Binding-site contacts:
Ligand atom O34 contacts residue NAP1 of chain 1.B at 3.1 Å.
Ligand atom BR8 contacts residue PHE116 of chain 1.A at 4.0 Å.
Ligand atom C27 contacts residue LEU301 of chain 1.A at 3.6 Å (hydrophobic).
Ligand atom C28 contacts residue TRP112 of chain 1.A at 3.4 Å (hydrophobic).
Ligand atom C28 contacts residue TYR310 of chain 1.A at 3.9 Å (hydrophobic).
Ligand atom O34 contacts residue TYR49 of chain 1.A at 2.8 Å (h-bond).
Ligand atom C26 contacts residue PHE123 of chain 1.A at 3.9 Å (hydrophobic).
Ligand atom F14 contacts residue LEU301 of chain 1.A at 3.3 Å.
Ligand atom BR8 contacts residue CYS304 of chain 1.A at 3.9 Å.
Ligand atom C25 contacts residue TRP112 of chain 1.A at 3.5 Å (hydrophobic).
Ligand atom F14 contacts residue ALA300 of chain 1.A at 3.1 Å.
Ligand atom C2 contacts residue TRP21 of chain 1.A at 3.1 Å (hydrophobic).
Ligand atom C32 contacts residue HIS111 of chain 1.A at 3.4 Å.
Ligand atom C13 contacts residue TRP112 of chain 1.A at 3.6 Å (hydrophobic).
Ligand atom C32 contacts residue TYR49 of chain 1.A at 4.0 Å (hydrophobic).
Ligand atom C24 contacts residue TRP112 of chain 1.A at 3.3 Å (hydrophobic).
Ligand atom C20 contacts residue NAP1 of chain 1.B at 3.5 Å.
Ligand atom S16 contacts residue LEU301 of chain 1.A at 3.8 Å.
Ligand atom S16 contacts residue TRP220 of chain 1.A at 3.8 Å.
Ligand atom F9 contacts residue VAL48 of chain 1.A at 3.1 Å.
Ligand atom O34 contacts residue HIS111 of chain 1.A at 2.6 Å (h-bond).
Ligand atom C29 contacts residue PHE123 of chain 1.A at 4.0 Å (hydrophobic).
Ligand atom F14 contacts residue TRP112 of chain 1.A at 3.3 Å.
Ligand atom O33 contacts residue HIS111 of chain 1.A at 3.4 Å (h-bond).
Ligand atom O33 contacts residue TRP112 of chain 1.A at 3.0 Å (h-bond).
Ligand atom F9 contacts residue TRP21 of chain 1.A at 3.7 Å.
Ligand atom C5 contacts residue TRP21 of chain 1.A at 3.7 Å (hydrophobic).
Ligand atom F14 contacts residue CYS299 of chain 1.A at 3.9 Å.
Ligand atom F9 contacts residue TYR49 of chain 1.A at 3.6 Å.
Ligand atom O15 contacts residue TRP21 of chain 1.A at 3.4 Å.
Ligand atom C29 contacts residue TRP112 of chain 1.A at 3.6 Å (hydrophobic).
Ligand atom C3 contacts residue PHE123 of chain 1.A at 3.7 Å (hydrophobic).
Ligand atom C20 contacts residue TRP21 of chain 1.A at 3.6 Å (hydrophobic).
Ligand atom C32 contacts residue NAP1 of chain 1.B at 3.4 Å.
Ligand atom BR8 contacts residue CYS114 of chain 1.A at 3.9 Å.
Ligand atom C2 contacts residue TYR49 of chain 1.A at 4.0 Å (hydrophobic).
Ligand atom C27 contacts residue TRP112 of chain 1.A at 3.3 Å (hydrophobic).
Ligand atom O33 contacts residue NAP1 of chain 1.B at 3.6 Å (h-bond).
Ligand atom C4 contacts residue TRP21 of chain 1.A at 3.8 Å (hydrophobic).
Ligand atom C26 contacts residue TRP112 of chain 1.A at 3.5 Å (hydrophobic).

The protein below binds the small molecule below.
Small molecule (SMILES): O=C(O)COc1cc(F)ccc1C(=S)NCc1ccc(Br)cc1F

Sequence of chain 1.A:
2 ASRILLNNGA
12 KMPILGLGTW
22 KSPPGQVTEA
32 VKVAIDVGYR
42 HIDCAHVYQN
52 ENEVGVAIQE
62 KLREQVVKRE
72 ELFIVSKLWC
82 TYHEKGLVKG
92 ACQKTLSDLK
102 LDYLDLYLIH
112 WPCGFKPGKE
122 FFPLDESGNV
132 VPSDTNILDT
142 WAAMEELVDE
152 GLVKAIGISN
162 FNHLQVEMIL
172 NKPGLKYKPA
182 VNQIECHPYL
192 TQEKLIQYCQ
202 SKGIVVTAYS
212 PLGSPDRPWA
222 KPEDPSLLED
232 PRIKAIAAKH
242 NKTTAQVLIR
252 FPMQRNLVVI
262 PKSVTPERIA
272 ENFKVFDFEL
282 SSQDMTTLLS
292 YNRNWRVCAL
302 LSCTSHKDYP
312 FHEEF